Binding-site contacts:
Ligand atom C2 contacts residue ASN38 of chain 2.A at 2.5 Å.
Ligand atom C3 contacts residue ASN38 of chain 2.A at 3.8 Å.
Ligand atom O5 contacts residue ALA39 of chain 2.A at 4.5 Å.
Ligand atom C5 contacts residue ASN38 of chain 2.A at 3.6 Å.
Ligand atom O5 contacts residue THR318 of chain 2.A at 3.1 Å (h-bond).
Ligand atom O5 contacts residue ASN38 of chain 2.A at 2.3 Å (h-bond).
Ligand atom C5 contacts residue THR318 of chain 2.A at 4.3 Å.
Ligand atom C7 contacts residue ASN38 of chain 2.A at 3.5 Å.
Ligand atom C1 contacts residue ASN38 of chain 2.A at 1.4 Å.
Ligand atom O7 contacts residue ASN38 of chain 2.A at 3.7 Å.
Ligand atom O6 contacts residue THR318 of chain 2.A at 4.3 Å.
Ligand atom O6 contacts residue LEU381 of chain 2.A at 3.3 Å.
Ligand atom C6 contacts residue THR318 of chain 2.A at 4.1 Å.
Ligand atom C1 contacts residue THR318 of chain 2.A at 3.7 Å.
Ligand atom N2 contacts residue ASN38 of chain 2.A at 3.0 Å (h-bond).
Ligand atom C6 contacts residue LEU381 of chain 2.A at 3.8 Å (hydrophobic).
Ligand atom C4 contacts residue ASN38 of chain 2.A at 4.2 Å.
Ligand atom C1 contacts residue ALA39 of chain 2.A at 4.4 Å (hydrophobic).

The small molecule below binds the protein below.
Small molecule (SMILES): CC(=O)N[C@@H]1[C@@H](O)[C@H](O)[C@@H](CO)O[C@H]1O

Sequence of chain 2.A:
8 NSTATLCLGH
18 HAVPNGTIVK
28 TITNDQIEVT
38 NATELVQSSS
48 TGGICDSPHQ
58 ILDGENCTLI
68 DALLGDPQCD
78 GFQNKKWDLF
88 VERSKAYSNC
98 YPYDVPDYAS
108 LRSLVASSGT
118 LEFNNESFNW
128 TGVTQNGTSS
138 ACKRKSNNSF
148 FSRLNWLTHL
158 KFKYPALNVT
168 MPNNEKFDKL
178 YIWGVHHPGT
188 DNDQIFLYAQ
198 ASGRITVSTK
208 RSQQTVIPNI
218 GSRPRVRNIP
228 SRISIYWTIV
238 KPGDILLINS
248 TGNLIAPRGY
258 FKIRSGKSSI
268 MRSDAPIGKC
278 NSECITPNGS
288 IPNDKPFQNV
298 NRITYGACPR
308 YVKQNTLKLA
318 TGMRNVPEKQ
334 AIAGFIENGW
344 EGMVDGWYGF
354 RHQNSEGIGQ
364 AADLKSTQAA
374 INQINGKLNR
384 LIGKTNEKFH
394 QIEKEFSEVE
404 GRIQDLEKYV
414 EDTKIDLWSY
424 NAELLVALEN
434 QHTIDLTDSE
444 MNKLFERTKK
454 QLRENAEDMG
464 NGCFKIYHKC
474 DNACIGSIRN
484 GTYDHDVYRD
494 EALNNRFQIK